A small-molecule ligand and the protein it binds are described below.
Small molecule (SMILES): Nc1nc2cc(O)ccc2[nH]1

Sequence of chain 1.B:
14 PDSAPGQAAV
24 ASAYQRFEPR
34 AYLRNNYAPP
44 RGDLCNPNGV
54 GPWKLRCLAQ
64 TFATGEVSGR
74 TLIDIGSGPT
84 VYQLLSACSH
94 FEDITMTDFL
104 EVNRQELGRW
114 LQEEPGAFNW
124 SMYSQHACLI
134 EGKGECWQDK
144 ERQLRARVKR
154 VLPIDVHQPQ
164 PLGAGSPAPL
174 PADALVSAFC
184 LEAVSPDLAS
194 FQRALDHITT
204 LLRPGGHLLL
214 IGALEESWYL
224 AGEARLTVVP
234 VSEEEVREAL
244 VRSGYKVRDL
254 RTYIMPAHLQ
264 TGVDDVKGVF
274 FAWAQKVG

Binding-site contacts:
Ligand atom C6 contacts residue LYS57 of chain 1.B at 3.4 Å.
Ligand atom N14 contacts residue PHE182 of chain 1.B at 4.0 Å.
Ligand atom N14 contacts residue TYR35 of chain 1.B at 3.6 Å.
Ligand atom C6 contacts residue PHE182 of chain 1.B at 3.9 Å (hydrophobic).
Ligand atom C2 contacts residue MET258 of chain 1.B at 4.2 Å (hydrophobic).
Ligand atom C4 contacts residue PHE182 of chain 1.B at 3.6 Å (hydrophobic).
Ligand atom C5 contacts residue PHE182 of chain 1.B at 3.7 Å (hydrophobic).
Ligand atom C1 contacts residue ARG44 of chain 1.B at 3.8 Å.
Ligand atom C11 contacts residue PHE182 of chain 1.B at 3.6 Å (hydrophobic).
Ligand atom C2 contacts residue ARG44 of chain 1.B at 3.4 Å.
Ligand atom C4 contacts residue ASN39 of chain 1.B at 3.3 Å.
Ligand atom C2 contacts residue ASN39 of chain 1.B at 4.0 Å.
Ligand atom C11 contacts residue ASN39 of chain 1.B at 3.9 Å.
Ligand atom N10 contacts residue ASP267 of chain 1.B at 3.7 Å.
Ligand atom C1 contacts residue PHE182 of chain 1.B at 4.2 Å (hydrophobic).
Ligand atom C6 contacts residue ASN39 of chain 1.B at 4.2 Å.
Ligand atom C2 contacts residue PHE182 of chain 1.B at 3.9 Å (hydrophobic).
Ligand atom C1 contacts residue MET258 of chain 1.B at 4.0 Å (hydrophobic).
Ligand atom C3 contacts residue ASN39 of chain 1.B at 3.5 Å.
Ligand atom N12 contacts residue TYR35 of chain 1.B at 3.2 Å (h-bond).
Ligand atom O17 contacts residue VAL53 of chain 1.B at 3.5 Å.
Ligand atom C4 contacts residue TYR40 of chain 1.B at 4.3 Å (hydrophobic).
Ligand atom N10 contacts residue GLU219 of chain 1.B at 3.8 Å.
Ligand atom N12 contacts residue TYR40 of chain 1.B at 4.2 Å.
Ligand atom C2 contacts residue ASP267 of chain 1.B at 4.2 Å.
Ligand atom N10 contacts residue PHE182 of chain 1.B at 3.7 Å.
Ligand atom C3 contacts residue ASP267 of chain 1.B at 4.1 Å.
Ligand atom N10 contacts residue ASN39 of chain 1.B at 3.8 Å.
Ligand atom O17 contacts residue MET258 of chain 1.B at 2.9 Å.
Ligand atom N12 contacts residue PHE182 of chain 1.B at 3.5 Å.
Ligand atom O17 contacts residue VAL272 of chain 1.B at 4.0 Å.
Ligand atom O17 contacts residue ARG44 of chain 1.B at 4.0 Å.
Ligand atom C5 contacts residue ASN39 of chain 1.B at 3.7 Å.
Ligand atom C3 contacts residue PHE182 of chain 1.B at 3.6 Å (hydrophobic).
Ligand atom C1 contacts residue ASN39 of chain 1.B at 4.3 Å.
Ligand atom C5 contacts residue LYS57 of chain 1.B at 3.5 Å.
Ligand atom C11 contacts residue TYR35 of chain 1.B at 3.8 Å (hydrophobic).
Ligand atom C3 contacts residue ARG44 of chain 1.B at 4.0 Å.
Ligand atom C5 contacts residue TYR40 of chain 1.B at 3.7 Å (hydrophobic).
Ligand atom N12 contacts residue ASN39 of chain 1.B at 3.6 Å (h-bond).